Binding-site contacts:
Ligand atom C3 contacts residue PRO515 of chain 1.D at 3.7 Å (hydrophobic).
Ligand atom C7 contacts residue ILE502 of chain 1.D at 3.8 Å (hydrophobic).
Ligand atom N1 contacts residue PRO515 of chain 1.A at 2.7 Å (h-bond).
Ligand atom CL contacts residue ASP781 of chain 1.A at 3.2 Å.
Ligand atom O2 contacts residue MET517 of chain 1.A at 3.3 Å.
Ligand atom C1 contacts residue PRO515 of chain 1.A at 3.3 Å (hydrophobic).
Ligand atom O3 contacts residue MET517 of chain 1.A at 3.7 Å.
Ligand atom O1 contacts residue SER518 of chain 1.A at 3.2 Å (h-bond).
Ligand atom C10 contacts residue SER750 of chain 1.D at 3.7 Å.
Ligand atom C11 contacts residue SER518 of chain 1.A at 3.7 Å.
Ligand atom S1 contacts residue SER518 of chain 1.A at 3.6 Å (h-bond).
Ligand atom C8 contacts residue PRO515 of chain 1.A at 3.4 Å (hydrophobic).
Ligand atom C4 contacts residue ILE502 of chain 1.D at 3.6 Å (hydrophobic).
Ligand atom C6 contacts residue SER775 of chain 1.A at 3.6 Å.
Ligand atom O4 contacts residue LYS784 of chain 1.A at 3.2 Å.
Ligand atom N3 contacts residue SER750 of chain 1.D at 3.3 Å (h-bond).
Ligand atom O3 contacts residue SER518 of chain 1.A at 3.5 Å (h-bond).
Ligand atom C2 contacts residue PRO515 of chain 1.A at 3.8 Å (hydrophobic).
Ligand atom C11 contacts residue PHE516 of chain 1.A at 3.8 Å (hydrophobic).
Ligand atom C5 contacts residue ILE502 of chain 1.D at 3.6 Å (hydrophobic).
Ligand atom C12 contacts residue SER750 of chain 1.D at 3.8 Å.
Ligand atom O2 contacts residue PRO515 of chain 1.A at 3.5 Å.
Ligand atom C10 contacts residue SER775 of chain 1.A at 3.6 Å.
Ligand atom C7 contacts residue LEU772 of chain 1.A at 3.7 Å (hydrophobic).
Ligand atom C12 contacts residue PHE516 of chain 1.A at 3.8 Å (hydrophobic).
Ligand atom C5 contacts residue LEU772 of chain 1.A at 3.8 Å (hydrophobic).
Ligand atom S1 contacts residue PRO515 of chain 1.A at 3.7 Å.
Ligand atom O1 contacts residue LYS751 of chain 1.D at 3.7 Å.
Ligand atom O3 contacts residue LYS784 of chain 1.A at 3.8 Å.
Ligand atom C4 contacts residue LYS751 of chain 1.D at 3.8 Å.
Ligand atom CL contacts residue LEU780 of chain 1.A at 3.5 Å.
Ligand atom C3 contacts residue GLY752 of chain 1.D at 3.6 Å.
Ligand atom N2 contacts residue PRO515 of chain 1.A at 3.7 Å.
Ligand atom N2 contacts residue SER750 of chain 1.D at 3.5 Å (h-bond).
Ligand atom N2 contacts residue SER775 of chain 1.A at 2.9 Å (h-bond).
Ligand atom C4 contacts residue GLY752 of chain 1.D at 3.4 Å.
Ligand atom C7 contacts residue LYS514 of chain 1.A at 3.7 Å.
Ligand atom O2 contacts residue SER518 of chain 1.A at 2.9 Å (h-bond).
Ligand atom C14 contacts residue SER775 of chain 1.A at 3.3 Å.
Ligand atom C11 contacts residue SER750 of chain 1.D at 3.8 Å.

The protein below binds the small molecule below.
Small molecule (SMILES): NS(=O)(=O)c1cc2c(cc1Cl)N[C@H]([C@H]1C[C@H]3C=C[C@@H]1C3)NS2(=O)=O

Sequence of chain 1.A:
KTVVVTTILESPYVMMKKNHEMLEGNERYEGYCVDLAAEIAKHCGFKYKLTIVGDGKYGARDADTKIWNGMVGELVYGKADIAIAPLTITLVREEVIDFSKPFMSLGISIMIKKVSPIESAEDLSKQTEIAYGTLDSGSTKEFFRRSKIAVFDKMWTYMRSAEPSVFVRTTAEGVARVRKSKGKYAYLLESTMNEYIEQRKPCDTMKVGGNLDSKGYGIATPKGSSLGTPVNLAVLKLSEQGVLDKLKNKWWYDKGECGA

Sequence of chain 1.D:
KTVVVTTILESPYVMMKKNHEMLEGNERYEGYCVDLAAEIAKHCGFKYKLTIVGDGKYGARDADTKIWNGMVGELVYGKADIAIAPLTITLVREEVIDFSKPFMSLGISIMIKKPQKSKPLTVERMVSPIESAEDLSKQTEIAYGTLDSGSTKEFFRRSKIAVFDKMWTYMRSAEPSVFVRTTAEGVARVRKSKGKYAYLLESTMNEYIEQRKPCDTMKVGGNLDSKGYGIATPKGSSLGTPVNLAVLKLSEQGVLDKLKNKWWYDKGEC